Binding-site contacts:
Ligand atom O7 contacts residue ASN257 of chain 1.D at 3.2 Å (h-bond).
Ligand atom C2 contacts residue ASN257 of chain 1.D at 3.3 Å.
Ligand atom C3 contacts residue ASN257 of chain 1.D at 4.1 Å.
Ligand atom C4 contacts residue ASN257 of chain 1.D at 4.2 Å.
Ligand atom C7 contacts residue ASN257 of chain 1.D at 3.9 Å.
Ligand atom O5 contacts residue ASN257 of chain 1.D at 3.7 Å.
Ligand atom O3 contacts residue ASN257 of chain 1.D at 4.1 Å.
Ligand atom O7 contacts residue GLY258 of chain 1.D at 3.6 Å.
Ligand atom C1 contacts residue ASN257 of chain 1.D at 3.4 Å.
Ligand atom N2 contacts residue ASN257 of chain 1.D at 3.9 Å.

Sequence of chain 1.D:
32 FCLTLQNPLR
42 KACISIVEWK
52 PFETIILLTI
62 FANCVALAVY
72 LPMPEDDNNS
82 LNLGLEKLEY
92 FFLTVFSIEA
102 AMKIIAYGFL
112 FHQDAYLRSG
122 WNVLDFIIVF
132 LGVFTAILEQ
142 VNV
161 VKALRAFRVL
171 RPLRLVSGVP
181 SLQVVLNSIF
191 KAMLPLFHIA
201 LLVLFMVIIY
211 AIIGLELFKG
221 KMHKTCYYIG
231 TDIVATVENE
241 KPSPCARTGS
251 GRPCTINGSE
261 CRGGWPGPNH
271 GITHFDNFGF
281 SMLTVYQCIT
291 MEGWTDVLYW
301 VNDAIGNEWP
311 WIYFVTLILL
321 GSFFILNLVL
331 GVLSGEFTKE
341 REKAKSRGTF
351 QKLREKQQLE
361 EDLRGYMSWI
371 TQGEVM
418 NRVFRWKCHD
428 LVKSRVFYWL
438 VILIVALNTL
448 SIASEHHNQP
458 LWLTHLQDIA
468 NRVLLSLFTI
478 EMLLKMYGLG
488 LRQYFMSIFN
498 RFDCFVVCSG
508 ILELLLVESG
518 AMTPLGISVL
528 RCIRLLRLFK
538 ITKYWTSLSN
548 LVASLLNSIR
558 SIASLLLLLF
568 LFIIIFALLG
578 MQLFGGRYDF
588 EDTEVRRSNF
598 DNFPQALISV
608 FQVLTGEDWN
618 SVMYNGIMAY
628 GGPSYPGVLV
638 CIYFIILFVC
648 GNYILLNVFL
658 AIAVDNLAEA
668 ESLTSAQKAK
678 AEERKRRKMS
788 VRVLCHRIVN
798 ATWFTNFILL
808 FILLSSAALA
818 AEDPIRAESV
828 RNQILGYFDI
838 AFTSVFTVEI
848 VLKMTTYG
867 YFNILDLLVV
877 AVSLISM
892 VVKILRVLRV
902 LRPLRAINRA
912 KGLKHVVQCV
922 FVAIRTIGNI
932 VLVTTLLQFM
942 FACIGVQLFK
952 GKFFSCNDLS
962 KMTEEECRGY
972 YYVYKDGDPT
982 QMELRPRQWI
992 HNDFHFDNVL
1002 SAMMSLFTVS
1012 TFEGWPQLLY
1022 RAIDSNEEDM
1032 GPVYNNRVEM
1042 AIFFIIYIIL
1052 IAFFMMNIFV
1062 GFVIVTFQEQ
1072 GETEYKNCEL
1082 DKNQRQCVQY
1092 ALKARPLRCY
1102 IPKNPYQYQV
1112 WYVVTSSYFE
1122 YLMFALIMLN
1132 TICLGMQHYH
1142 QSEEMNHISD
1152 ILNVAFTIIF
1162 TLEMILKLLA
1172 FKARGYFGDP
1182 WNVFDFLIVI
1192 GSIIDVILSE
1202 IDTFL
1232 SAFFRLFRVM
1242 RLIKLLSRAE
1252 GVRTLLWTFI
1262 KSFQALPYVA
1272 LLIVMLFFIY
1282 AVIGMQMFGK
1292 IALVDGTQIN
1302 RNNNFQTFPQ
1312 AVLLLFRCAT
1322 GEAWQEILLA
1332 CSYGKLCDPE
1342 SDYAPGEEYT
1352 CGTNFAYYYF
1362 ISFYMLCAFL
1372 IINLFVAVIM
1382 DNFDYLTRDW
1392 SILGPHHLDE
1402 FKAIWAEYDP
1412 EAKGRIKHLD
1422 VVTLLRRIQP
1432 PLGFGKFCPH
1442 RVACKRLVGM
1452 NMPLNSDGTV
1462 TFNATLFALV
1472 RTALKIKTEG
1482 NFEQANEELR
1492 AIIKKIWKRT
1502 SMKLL

A protein and the small-molecule ligand that binds it are described below.
Small molecule (SMILES): CC(=O)N[C@@H]1[C@@H](O)[C@H](O)[C@@H](CO)O[C@H]1O